Sequence of chain 1.A:
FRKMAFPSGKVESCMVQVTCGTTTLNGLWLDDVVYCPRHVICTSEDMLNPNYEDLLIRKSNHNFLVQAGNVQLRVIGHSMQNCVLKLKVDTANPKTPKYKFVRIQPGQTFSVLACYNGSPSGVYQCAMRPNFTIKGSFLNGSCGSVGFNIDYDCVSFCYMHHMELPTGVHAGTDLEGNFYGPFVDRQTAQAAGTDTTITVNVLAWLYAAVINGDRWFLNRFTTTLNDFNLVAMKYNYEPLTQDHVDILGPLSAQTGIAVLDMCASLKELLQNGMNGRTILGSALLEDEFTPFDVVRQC

Binding-site contacts:
Ligand atom C9 contacts residue GLN187 of chain 1.A at 3.6 Å.
Ligand atom N3 contacts residue CYS143 of chain 1.A at 2.9 Å (h-bond).
Ligand atom C25 contacts residue HIS39 of chain 1.A at 3.7 Å.
Ligand atom N4 contacts residue GLU164 of chain 1.A at 3.3 Å (salt-bridge).
Ligand atom N1 contacts residue GLU164 of chain 1.A at 2.7 Å (salt-bridge).
Ligand atom C4 contacts residue GLU164 of chain 1.A at 3.5 Å.
Ligand atom C29 contacts residue MET47 of chain 1.A at 3.4 Å (hydrophobic).
Ligand atom C20 contacts residue CYS143 of chain 1.A at 2.6 Å (hydrophobic).
Ligand atom C17 contacts residue ASN140 of chain 1.A at 3.4 Å.
Ligand atom C11 contacts residue HIS162 of chain 1.A at 3.4 Å.
Ligand atom O1 contacts residue GLN187 of chain 1.A at 3.3 Å.
Ligand atom C25 contacts residue THR23 of chain 1.A at 3.7 Å.
Ligand atom C19 contacts residue CYS143 of chain 1.A at 1.8 Å (hydrophobic).
Ligand atom O2 contacts residue MET163 of chain 1.A at 3.3 Å.
Ligand atom O5 contacts residue HIS170 of chain 1.A at 3.5 Å.
Ligand atom O2 contacts residue GLU164 of chain 1.A at 3.0 Å (salt-bridge).
Ligand atom N4 contacts residue PHE138 of chain 1.A at 3.3 Å (h-bond).
Ligand atom N3 contacts residue HIS162 of chain 1.A at 2.8 Å (h-bond).
Ligand atom C22 contacts residue HIS39 of chain 1.A at 3.3 Å.
Ligand atom C8 contacts residue GLN187 of chain 1.A at 3.5 Å.
Ligand atom O4 contacts residue CYS143 of chain 1.A at 2.0 Å (h-bond).
Ligand atom S1 contacts residue HIS39 of chain 1.A at 2.8 Å.
Ligand atom C6 contacts residue THR188 of chain 1.A at 3.7 Å.
Ligand atom N4 contacts residue LEU139 of chain 1.A at 3.6 Å.
Ligand atom C25 contacts residue MET47 of chain 1.A at 3.7 Å (hydrophobic).
Ligand atom C12 contacts residue HIS162 of chain 1.A at 3.6 Å.
Ligand atom C18 contacts residue GLU164 of chain 1.A at 3.2 Å.
Ligand atom S1 contacts residue CYS143 of chain 1.A at 3.1 Å (h-bond).
Ligand atom N2 contacts residue GLN187 of chain 1.A at 2.9 Å (h-bond).
Ligand atom O4 contacts residue SER142 of chain 1.A at 3.5 Å (h-bond).
Ligand atom C26 contacts residue HIS39 of chain 1.A at 3.1 Å.
Ligand atom O5 contacts residue PHE138 of chain 1.A at 3.4 Å.
Ligand atom C14 contacts residue CYS143 of chain 1.A at 3.2 Å (hydrophobic).
Ligand atom C16 contacts residue ASN140 of chain 1.A at 3.4 Å.
Ligand atom O5 contacts residue GLU164 of chain 1.A at 3.6 Å.
Ligand atom C27 contacts residue GLN187 of chain 1.A at 3.4 Å.
Ligand atom C13 contacts residue CYS143 of chain 1.A at 2.6 Å (hydrophobic).
Ligand atom C30 contacts residue HIS162 of chain 1.A at 3.5 Å.
Ligand atom O5 contacts residue HIS161 of chain 1.A at 2.7 Å (h-bond).
Ligand atom O1 contacts residue THR188 of chain 1.A at 3.1 Å (h-bond).

This protein binds this small molecule.
Small molecule (SMILES): COc1cccc2[nH]c(C(=O)N[C@@H](CC(C)C)C(=O)N[C@@H](C[C@@H]3CCNC3=O)C(=O)c3nc4ccccc4s3)cc12